Binding-site contacts:
Ligand atom O4 contacts residue VAL120 of chain 2.B at 3.8 Å.
Ligand atom O4 contacts residue LEU124 of chain 2.B at 4.1 Å.
Ligand atom C4 contacts residue ARG72 of chain 2.A at 3.3 Å.
Ligand atom C3 contacts residue LEU124 of chain 2.B at 3.8 Å (hydrophobic).
Ligand atom O1 contacts residue ALA122 of chain 2.B at 3.4 Å (h-bond).
Ligand atom O4 contacts residue HIS47 of chain 2.A at 3.6 Å.
Ligand atom O2 contacts residue ALA123 of chain 2.B at 3.5 Å.
Ligand atom C3 contacts residue LEU214 of chain 2.A at 3.4 Å (hydrophobic).
Ligand atom C1 contacts residue GLY121 of chain 2.B at 4.2 Å.
Ligand atom C2 contacts residue GLY121 of chain 2.B at 3.9 Å.
Ligand atom O4 contacts residue ARG72 of chain 2.A at 2.9 Å (salt-bridge).
Ligand atom C3 contacts residue TRP21 of chain 2.A at 4.3 Å (hydrophobic).
Ligand atom O1 contacts residue ALA176 of chain 2.A at 4.4 Å.
Ligand atom O1 contacts residue ALA123 of chain 2.B at 3.3 Å (h-bond).
Ligand atom C2 contacts residue ALA123 of chain 2.B at 4.1 Å (hydrophobic).
Ligand atom O4 contacts residue MN1 of chain 2.E at 4.3 Å.
Ligand atom O4 contacts residue GLY121 of chain 2.B at 4.2 Å.
Ligand atom C1 contacts residue ALA123 of chain 2.B at 3.4 Å (hydrophobic).
Ligand atom C4 contacts residue PYR1 of chain 2.D at 3.1 Å.
Ligand atom O2 contacts residue LEU214 of chain 2.A at 4.3 Å.
Ligand atom C4 contacts residue TRP21 of chain 2.A at 4.0 Å (hydrophobic).
Ligand atom O4 contacts residue PYR1 of chain 2.D at 3.6 Å (h-bond).
Ligand atom C4 contacts residue LEU214 of chain 2.A at 4.1 Å (hydrophobic).
Ligand atom C1 contacts residue ALA122 of chain 2.B at 4.5 Å (hydrophobic).
Ligand atom O1 contacts residue GLY121 of chain 2.B at 3.5 Å.
Ligand atom C2 contacts residue LEU124 of chain 2.B at 3.3 Å (hydrophobic).
Ligand atom C4 contacts residue LEU124 of chain 2.B at 4.1 Å (hydrophobic).
Ligand atom C3 contacts residue PYR1 of chain 2.D at 3.8 Å.

Sequence of chain 2.A:
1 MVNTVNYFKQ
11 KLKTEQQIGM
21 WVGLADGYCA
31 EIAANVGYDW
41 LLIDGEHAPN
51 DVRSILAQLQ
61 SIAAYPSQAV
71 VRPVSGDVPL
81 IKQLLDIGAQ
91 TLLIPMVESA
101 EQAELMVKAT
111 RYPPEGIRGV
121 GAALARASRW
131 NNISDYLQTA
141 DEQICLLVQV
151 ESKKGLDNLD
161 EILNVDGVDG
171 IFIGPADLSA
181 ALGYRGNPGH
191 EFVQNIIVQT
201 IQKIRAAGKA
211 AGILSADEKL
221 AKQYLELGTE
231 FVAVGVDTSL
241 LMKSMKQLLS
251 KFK

Sequence of chain 2.B:
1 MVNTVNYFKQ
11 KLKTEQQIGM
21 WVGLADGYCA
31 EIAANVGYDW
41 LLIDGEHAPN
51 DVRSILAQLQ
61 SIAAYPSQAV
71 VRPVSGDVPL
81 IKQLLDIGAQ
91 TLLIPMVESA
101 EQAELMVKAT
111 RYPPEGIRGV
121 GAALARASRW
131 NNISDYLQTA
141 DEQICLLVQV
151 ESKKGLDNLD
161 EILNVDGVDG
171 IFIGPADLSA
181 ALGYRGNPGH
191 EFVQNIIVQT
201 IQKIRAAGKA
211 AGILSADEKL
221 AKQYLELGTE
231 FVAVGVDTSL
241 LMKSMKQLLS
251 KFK

The small molecule below binds the protein below.
Small molecule (SMILES): O=CCCC(=O)O